Binding-site contacts:
Ligand atom C1 contacts residue SER274 of chain 15.C at 4.1 Å.
Ligand atom O7 contacts residue LEU62 of chain 15.C at 4.0 Å.
Ligand atom C11 contacts residue SER274 of chain 15.C at 4.1 Å.
Ligand atom O1A contacts residue THR276 of chain 15.C at 2.3 Å (h-bond).
Ligand atom C1 contacts residue THR276 of chain 15.C at 3.2 Å.
Ligand atom O1B contacts residue SER274 of chain 15.C at 2.9 Å (h-bond).
Ligand atom C8 contacts residue GLN278 of chain 15.C at 3.6 Å.
Ligand atom O8 contacts residue THR276 of chain 15.C at 3.6 Å.
Ligand atom O9 contacts residue LEU67 of chain 15.C at 3.4 Å.
Ligand atom O1B contacts residue LYS68 of chain 15.C at 3.9 Å.
Ligand atom C6 contacts residue LYS68 of chain 15.C at 4.2 Å.
Ligand atom O9 contacts residue GLN278 of chain 15.C at 3.9 Å.
Ligand atom C10 contacts residue ASN272 of chain 15.C at 3.9 Å.
Ligand atom O8 contacts residue LYS68 of chain 15.C at 3.4 Å.
Ligand atom C1 contacts residue ASN272 of chain 15.C at 4.1 Å.
Ligand atom N5 contacts residue ASN272 of chain 15.C at 3.2 Å (h-bond).
Ligand atom C5 contacts residue ASN272 of chain 15.C at 4.1 Å.
Ligand atom O8 contacts residue ASN272 of chain 15.C at 3.4 Å (h-bond).
Ligand atom C11 contacts residue ASN272 of chain 15.C at 3.6 Å.
Ligand atom C1 contacts residue LYS68 of chain 15.C at 3.6 Å.
Ligand atom C10 contacts residue GLN278 of chain 15.C at 4.0 Å.
Ligand atom C7 contacts residue GLN278 of chain 15.C at 3.8 Å.
Ligand atom O1A contacts residue ASN272 of chain 15.C at 3.6 Å (h-bond).
Ligand atom C6 contacts residue ASN272 of chain 15.C at 3.7 Å.
Ligand atom C11 contacts residue PHE75 of chain 15.D at 3.3 Å (hydrophobic).
Ligand atom C10 contacts residue PHE75 of chain 15.D at 4.1 Å (hydrophobic).
Ligand atom C11 contacts residue HIS138 of chain 15.B at 3.1 Å.
Ligand atom O9 contacts residue LYS68 of chain 15.C at 2.9 Å (salt-bridge).
Ligand atom O8 contacts residue GLN278 of chain 15.C at 3.4 Å (h-bond).
Ligand atom C9 contacts residue LEU67 of chain 15.C at 4.1 Å (hydrophobic).
Ligand atom C9 contacts residue LYS68 of chain 15.C at 3.8 Å.
Ligand atom N5 contacts residue GLN278 of chain 15.C at 3.7 Å.
Ligand atom C9 contacts residue GLN278 of chain 15.C at 3.1 Å.
Ligand atom O1A contacts residue LYS68 of chain 15.C at 2.8 Å.
Ligand atom C11 contacts residue THR276 of chain 15.C at 3.3 Å.
Ligand atom O1B contacts residue THR276 of chain 15.C at 3.5 Å (h-bond).
Ligand atom O10 contacts residue PHE75 of chain 15.D at 3.8 Å.
Ligand atom C11 contacts residue PHE65 of chain 15.C at 3.4 Å (hydrophobic).
Ligand atom C11 contacts residue PHE270 of chain 15.C at 3.8 Å (hydrophobic).
Ligand atom C11 contacts residue GLN278 of chain 15.C at 3.5 Å.

Sequence of chain 15.B:
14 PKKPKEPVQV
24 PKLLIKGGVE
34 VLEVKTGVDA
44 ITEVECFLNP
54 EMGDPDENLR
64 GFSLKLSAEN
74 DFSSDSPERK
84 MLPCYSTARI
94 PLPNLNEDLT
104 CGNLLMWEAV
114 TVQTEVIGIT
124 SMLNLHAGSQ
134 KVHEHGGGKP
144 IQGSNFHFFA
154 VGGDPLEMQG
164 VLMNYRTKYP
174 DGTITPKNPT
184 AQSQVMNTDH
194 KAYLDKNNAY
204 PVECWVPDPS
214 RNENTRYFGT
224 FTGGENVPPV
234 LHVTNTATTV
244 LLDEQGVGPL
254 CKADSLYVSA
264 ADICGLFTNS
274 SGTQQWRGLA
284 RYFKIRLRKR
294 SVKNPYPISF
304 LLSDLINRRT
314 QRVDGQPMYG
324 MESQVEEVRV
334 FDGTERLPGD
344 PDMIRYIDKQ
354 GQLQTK

Sequence of chain 15.C:
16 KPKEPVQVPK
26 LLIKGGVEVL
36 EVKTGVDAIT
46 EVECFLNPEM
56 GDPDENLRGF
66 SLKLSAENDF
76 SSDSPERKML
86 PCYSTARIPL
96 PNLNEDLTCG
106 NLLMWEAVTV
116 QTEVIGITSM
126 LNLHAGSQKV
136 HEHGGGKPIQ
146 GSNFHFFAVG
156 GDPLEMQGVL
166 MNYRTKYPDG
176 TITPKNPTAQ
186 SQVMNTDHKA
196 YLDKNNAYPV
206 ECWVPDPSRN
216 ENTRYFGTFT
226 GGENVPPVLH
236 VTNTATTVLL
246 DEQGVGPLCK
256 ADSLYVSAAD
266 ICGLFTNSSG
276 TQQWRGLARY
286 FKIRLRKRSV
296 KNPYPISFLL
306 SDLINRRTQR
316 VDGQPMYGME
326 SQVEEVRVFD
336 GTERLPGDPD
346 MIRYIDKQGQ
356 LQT

A small-molecule ligand and the protein it binds are described below.
Small molecule (SMILES): CC(=O)N[C@H]1[C@H]([C@H](O)[C@H](O)CO)O[C@@](O[C@H](CO)[C@@H](O)[C@@H]2O[C@@H](C(=O)O)C[C@H](O)[C@H]2NC(C)=O)(C(=O)O)C[C@@H]1O

Sequence of chain 15.D:
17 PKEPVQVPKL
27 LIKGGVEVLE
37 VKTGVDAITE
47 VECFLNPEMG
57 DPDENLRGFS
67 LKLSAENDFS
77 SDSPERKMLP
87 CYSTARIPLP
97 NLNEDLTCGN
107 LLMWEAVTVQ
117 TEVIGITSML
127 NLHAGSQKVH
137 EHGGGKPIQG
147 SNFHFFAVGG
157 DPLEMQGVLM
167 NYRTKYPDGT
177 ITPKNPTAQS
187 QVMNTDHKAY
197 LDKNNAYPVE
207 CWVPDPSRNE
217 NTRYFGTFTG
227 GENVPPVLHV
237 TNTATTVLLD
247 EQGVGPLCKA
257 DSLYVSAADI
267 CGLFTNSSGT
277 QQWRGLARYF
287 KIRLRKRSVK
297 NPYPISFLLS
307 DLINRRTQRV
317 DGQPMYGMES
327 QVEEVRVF